Binding-site contacts:
Ligand atom C6 contacts residue GLU412 of chain 4.B at 3.7 Å.
Ligand atom N7 contacts residue GLY383 of chain 4.B at 3.2 Å.
Ligand atom C2 contacts residue CYS301 of chain 4.B at 3.3 Å (hydrophobic).
Ligand atom O6 contacts residue GLY413 of chain 4.B at 3.5 Å.
Ligand atom O3P contacts residue SER299 of chain 4.B at 2.9 Å (h-bond).
Ligand atom N7 contacts residue MET384 of chain 4.B at 2.8 Å (h-bond).
Ligand atom O6 contacts residue GLY385 of chain 4.B at 2.6 Å (h-bond).
Ligand atom C5 contacts residue ILE300 of chain 4.B at 3.6 Å (hydrophobic).
Ligand atom O3' contacts residue MET355 of chain 4.B at 3.5 Å (h-bond).
Ligand atom O5' contacts residue GLY298 of chain 4.B at 3.4 Å.
Ligand atom O2 contacts residue CYS301 of chain 4.B at 2.6 Å (h-bond).
Ligand atom O5' contacts residue GLY335 of chain 4.B at 3.3 Å.
Ligand atom O1P contacts residue GLY298 of chain 4.B at 3.6 Å.
Ligand atom O2' contacts residue ASP334 of chain 4.B at 3.0 Å (salt-bridge).
Ligand atom O3' contacts residue ALA53 of chain 4.B at 3.5 Å.
Ligand atom O6 contacts residue MET384 of chain 4.B at 3.2 Å (h-bond).
Ligand atom O2 contacts residue GLU412 of chain 4.B at 3.5 Å (salt-bridge).
Ligand atom C8 contacts residue ILE300 of chain 4.B at 3.7 Å (hydrophobic).
Ligand atom O6 contacts residue GLY383 of chain 4.B at 3.4 Å.
Ligand atom O1P contacts residue GLY336 of chain 4.B at 2.9 Å (h-bond).
Ligand atom C5 contacts residue GLY383 of chain 4.B at 3.8 Å.
Ligand atom C4' contacts residue ASP334 of chain 4.B at 3.5 Å.
Ligand atom P contacts residue TYR381 of chain 4.B at 3.7 Å.
Ligand atom O3P contacts residue TYR381 of chain 4.B at 2.5 Å (h-bond).
Ligand atom P contacts residue SER299 of chain 4.B at 3.7 Å.
Ligand atom C3' contacts residue MET55 of chain 4.B at 3.7 Å (hydrophobic).
Ligand atom O2P contacts residue GLY357 of chain 4.B at 2.8 Å (h-bond).
Ligand atom C8 contacts residue MET55 of chain 4.B at 3.4 Å (hydrophobic).
Ligand atom C5 contacts residue MET384 of chain 4.B at 3.5 Å (hydrophobic).
Ligand atom C3' contacts residue ASP334 of chain 4.B at 3.5 Å.
Ligand atom C5' contacts residue TYR381 of chain 4.B at 3.7 Å (hydrophobic).
Ligand atom N7 contacts residue ILE300 of chain 4.B at 3.5 Å.
Ligand atom O3' contacts residue ASP334 of chain 4.B at 2.4 Å (salt-bridge).
Ligand atom O2P contacts residue ASN358 of chain 4.B at 3.3 Å (h-bond).
Ligand atom C6 contacts residue GLY385 of chain 4.B at 3.6 Å.
Ligand atom C2 contacts residue GLU412 of chain 4.B at 3.6 Å.
Ligand atom O3P contacts residue ASN358 of chain 4.B at 3.1 Å (h-bond).
Ligand atom O2 contacts residue THR303 of chain 4.B at 2.7 Å (h-bond).
Ligand atom O1P contacts residue SER299 of chain 4.B at 2.9 Å (h-bond).
Ligand atom N1 contacts residue GLU412 of chain 4.B at 2.9 Å (salt-bridge).

A protein and the small-molecule ligand that binds it are described below.
Small molecule (SMILES): O=c1[nH]c(=O)c2[nH+]cn([C@@H]3O[C@H](COP(=O)(O)O)[C@@H](O)[C@H]3O)c2[nH]1

Sequence of chain 4.B:
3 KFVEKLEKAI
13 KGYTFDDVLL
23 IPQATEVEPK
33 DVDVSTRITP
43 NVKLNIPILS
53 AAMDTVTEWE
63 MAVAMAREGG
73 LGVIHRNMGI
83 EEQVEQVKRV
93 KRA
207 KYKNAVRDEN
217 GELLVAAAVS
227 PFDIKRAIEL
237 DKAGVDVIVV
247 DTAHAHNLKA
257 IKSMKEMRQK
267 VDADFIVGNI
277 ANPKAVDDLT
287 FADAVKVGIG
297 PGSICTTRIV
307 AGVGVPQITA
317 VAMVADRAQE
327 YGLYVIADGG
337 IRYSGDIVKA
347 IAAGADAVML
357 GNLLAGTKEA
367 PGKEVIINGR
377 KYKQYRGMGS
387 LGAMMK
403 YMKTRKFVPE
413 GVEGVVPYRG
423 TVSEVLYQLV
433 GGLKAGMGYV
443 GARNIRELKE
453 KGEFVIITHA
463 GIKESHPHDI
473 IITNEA